Sequence of chain 1.E:
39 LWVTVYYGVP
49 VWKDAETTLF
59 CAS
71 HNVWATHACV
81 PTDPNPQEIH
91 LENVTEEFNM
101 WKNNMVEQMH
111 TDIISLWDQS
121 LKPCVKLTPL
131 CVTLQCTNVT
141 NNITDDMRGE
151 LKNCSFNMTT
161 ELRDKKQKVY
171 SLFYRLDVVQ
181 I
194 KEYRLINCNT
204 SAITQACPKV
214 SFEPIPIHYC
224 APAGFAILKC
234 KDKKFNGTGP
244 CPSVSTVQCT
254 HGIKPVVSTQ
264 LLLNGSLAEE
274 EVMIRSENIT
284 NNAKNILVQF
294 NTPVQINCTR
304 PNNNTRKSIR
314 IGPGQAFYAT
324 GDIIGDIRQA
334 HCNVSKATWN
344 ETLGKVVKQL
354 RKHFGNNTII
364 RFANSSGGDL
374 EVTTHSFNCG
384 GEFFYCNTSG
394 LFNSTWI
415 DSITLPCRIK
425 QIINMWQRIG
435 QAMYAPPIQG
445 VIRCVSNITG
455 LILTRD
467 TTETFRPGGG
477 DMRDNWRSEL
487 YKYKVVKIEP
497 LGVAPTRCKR

Binding-site contacts:
Ligand atom C7 contacts residue ASN300 of chain 1.E at 4.2 Å.
Ligand atom C3 contacts residue HIS334 of chain 1.E at 4.0 Å.
Ligand atom O7 contacts residue ASN300 of chain 1.E at 4.1 Å.
Ligand atom O7 contacts residue ASN336 of chain 1.E at 3.3 Å (h-bond).
Ligand atom C3 contacts residue ASN336 of chain 1.E at 3.9 Å.
Ligand atom C2 contacts residue ASN336 of chain 1.E at 2.5 Å.
Ligand atom O5 contacts residue ASN336 of chain 1.E at 2.5 Å (h-bond).
Ligand atom C8 contacts residue HIS334 of chain 1.E at 3.9 Å.
Ligand atom C2 contacts residue HIS334 of chain 1.E at 4.0 Å.
Ligand atom C8 contacts residue CYS301 of chain 1.E at 4.4 Å (hydrophobic).
Ligand atom C7 contacts residue HIS334 of chain 1.E at 3.9 Å.
Ligand atom N2 contacts residue ASN336 of chain 1.E at 2.9 Å (h-bond).
Ligand atom C4 contacts residue ASN336 of chain 1.E at 4.3 Å.
Ligand atom C1 contacts residue HIS334 of chain 1.E at 4.3 Å.
Ligand atom C1 contacts residue SER416 of chain 1.E at 4.5 Å.
Ligand atom C1 contacts residue ASN336 of chain 1.E at 1.5 Å.
Ligand atom C5 contacts residue ASN336 of chain 1.E at 3.8 Å.
Ligand atom O5 contacts residue SER416 of chain 1.E at 4.2 Å.
Ligand atom O3 contacts residue HIS334 of chain 1.E at 4.4 Å.
Ligand atom C1 contacts residue THR418 of chain 1.E at 4.4 Å.
Ligand atom C8 contacts residue ASN300 of chain 1.E at 3.2 Å.
Ligand atom C8 contacts residue THR302 of chain 1.E at 3.6 Å.
Ligand atom C8 contacts residue ASN336 of chain 1.E at 4.3 Å.
Ligand atom N2 contacts residue HIS334 of chain 1.E at 3.1 Å (h-bond).
Ligand atom C7 contacts residue ASN336 of chain 1.E at 3.3 Å.

This protein binds this small molecule.
Small molecule (SMILES): CC(=O)N[C@@H]1[C@@H](O)[C@H](O)[C@@H](CO)O[C@H]1O